Sequence of chain 14.C:
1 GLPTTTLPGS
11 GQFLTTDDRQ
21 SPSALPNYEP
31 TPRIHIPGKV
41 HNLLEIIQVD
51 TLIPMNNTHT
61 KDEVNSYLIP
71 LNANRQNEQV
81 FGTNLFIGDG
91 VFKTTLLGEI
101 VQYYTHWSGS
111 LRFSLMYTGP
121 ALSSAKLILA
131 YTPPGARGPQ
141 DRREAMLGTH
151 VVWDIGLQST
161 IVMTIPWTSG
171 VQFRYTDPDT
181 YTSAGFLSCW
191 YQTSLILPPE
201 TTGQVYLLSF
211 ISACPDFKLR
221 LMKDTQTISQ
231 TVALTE

The protein below binds the small molecule below.
Small molecule (SMILES): Cc1cc(CCCCCCCOc2ccc(C3=N[C@@H](C)CO3)cc2Cl)on1

Sequence of chain 14.A:
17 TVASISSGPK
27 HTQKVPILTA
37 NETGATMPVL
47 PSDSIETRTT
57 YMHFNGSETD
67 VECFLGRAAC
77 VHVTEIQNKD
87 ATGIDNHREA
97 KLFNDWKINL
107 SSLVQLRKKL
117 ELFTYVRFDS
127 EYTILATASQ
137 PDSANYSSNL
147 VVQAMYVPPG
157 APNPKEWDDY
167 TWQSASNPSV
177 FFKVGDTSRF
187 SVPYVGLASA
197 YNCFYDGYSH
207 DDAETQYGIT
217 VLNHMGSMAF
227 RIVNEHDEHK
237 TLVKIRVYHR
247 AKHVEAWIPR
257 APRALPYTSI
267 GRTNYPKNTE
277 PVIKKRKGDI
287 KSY

Sequence of chain 15.C:
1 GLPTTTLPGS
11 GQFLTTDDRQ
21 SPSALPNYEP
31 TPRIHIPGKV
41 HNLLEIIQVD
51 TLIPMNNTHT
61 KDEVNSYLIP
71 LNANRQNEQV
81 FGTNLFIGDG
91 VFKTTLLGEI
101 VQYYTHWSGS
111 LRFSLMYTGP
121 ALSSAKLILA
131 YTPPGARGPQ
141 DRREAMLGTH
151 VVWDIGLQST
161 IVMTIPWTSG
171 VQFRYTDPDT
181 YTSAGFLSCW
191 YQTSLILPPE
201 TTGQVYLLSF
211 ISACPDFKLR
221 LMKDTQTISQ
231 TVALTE

Binding-site contacts:
Ligand atom C4 contacts residue PHE186 of chain 14.A at 3.7 Å (hydrophobic).
Ligand atom C4A contacts residue ASN198 of chain 14.A at 3.9 Å.
Ligand atom C7C contacts residue TYR128 of chain 14.A at 3.5 Å (hydrophobic).
Ligand atom C2C contacts residue VAL188 of chain 14.A at 2.8 Å (hydrophobic).
Ligand atom O1 contacts residue PHE186 of chain 14.A at 3.8 Å.
Ligand atom O1 contacts residue ALA24 of chain 14.C at 3.4 Å.
Ligand atom C1C contacts residue TYR152 of chain 14.A at 3.9 Å (hydrophobic).
Ligand atom C4C contacts residue TYR152 of chain 14.A at 3.9 Å (hydrophobic).
Ligand atom C4B contacts residue LEU106 of chain 14.A at 3.7 Å (hydrophobic).
Ligand atom C3C contacts residue TYR128 of chain 14.A at 3.6 Å (hydrophobic).
Ligand atom C4 contacts residue TYR152 of chain 14.A at 3.7 Å (hydrophobic).
Ligand atom CL1 contacts residue ILE104 of chain 14.A at 3.6 Å.
Ligand atom CM1 contacts residue CYS199 of chain 14.A at 3.8 Å (hydrophobic).
Ligand atom C5 contacts residue PHE186 of chain 14.A at 3.7 Å (hydrophobic).
Ligand atom C31 contacts residue SER175 of chain 14.A at 3.5 Å.
Ligand atom O1B contacts residue MET221 of chain 14.A at 3.8 Å.
Ligand atom C5C contacts residue ILE104 of chain 14.A at 4.0 Å (hydrophobic).
Ligand atom C5A contacts residue CYS199 of chain 14.A at 3.9 Å (hydrophobic).
Ligand atom N3A contacts residue ASN219 of chain 14.A at 3.4 Å (h-bond).
Ligand atom C31 contacts residue PRO174 of chain 14.A at 3.3 Å (hydrophobic).
Ligand atom O1 contacts residue VAL188 of chain 14.A at 3.8 Å.
Ligand atom CL1 contacts residue MET221 of chain 14.A at 3.8 Å.
Ligand atom O1A contacts residue VAL122 of chain 14.A at 4.0 Å.
Ligand atom C5C contacts residue TYR128 of chain 14.A at 3.7 Å (hydrophobic).
Ligand atom C3 contacts residue PRO174 of chain 14.A at 3.7 Å (hydrophobic).
Ligand atom C31 contacts residue ALA150 of chain 14.A at 3.5 Å (hydrophobic).
Ligand atom CL1 contacts residue ASN105 of chain 14.A at 3.3 Å.
Ligand atom C6C contacts residue VAL191 of chain 14.A at 3.3 Å (hydrophobic).
Ligand atom C3C contacts residue VAL188 of chain 14.A at 3.3 Å (hydrophobic).
Ligand atom C2B contacts residue TYR197 of chain 14.A at 3.3 Å (hydrophobic).
Ligand atom N2 contacts residue PHE186 of chain 14.A at 4.0 Å.
Ligand atom N2 contacts residue PRO174 of chain 14.A at 3.7 Å.
Ligand atom C5A contacts residue VAL122 of chain 14.A at 3.9 Å (hydrophobic).
Ligand atom C3B contacts residue TYR197 of chain 14.A at 3.3 Å (hydrophobic).
Ligand atom O1 contacts residue TYR152 of chain 14.A at 3.9 Å.
Ligand atom C3 contacts residue PHE186 of chain 14.A at 3.9 Å (hydrophobic).
Ligand atom N2 contacts residue ALA24 of chain 14.C at 3.1 Å.
Ligand atom C31 contacts residue VAL176 of chain 14.A at 3.3 Å (hydrophobic).
Ligand atom C5 contacts residue TYR152 of chain 14.A at 3.6 Å (hydrophobic).
Ligand atom C3B contacts residue LEU106 of chain 14.A at 3.8 Å (hydrophobic).